Sequence of chain 1.C:
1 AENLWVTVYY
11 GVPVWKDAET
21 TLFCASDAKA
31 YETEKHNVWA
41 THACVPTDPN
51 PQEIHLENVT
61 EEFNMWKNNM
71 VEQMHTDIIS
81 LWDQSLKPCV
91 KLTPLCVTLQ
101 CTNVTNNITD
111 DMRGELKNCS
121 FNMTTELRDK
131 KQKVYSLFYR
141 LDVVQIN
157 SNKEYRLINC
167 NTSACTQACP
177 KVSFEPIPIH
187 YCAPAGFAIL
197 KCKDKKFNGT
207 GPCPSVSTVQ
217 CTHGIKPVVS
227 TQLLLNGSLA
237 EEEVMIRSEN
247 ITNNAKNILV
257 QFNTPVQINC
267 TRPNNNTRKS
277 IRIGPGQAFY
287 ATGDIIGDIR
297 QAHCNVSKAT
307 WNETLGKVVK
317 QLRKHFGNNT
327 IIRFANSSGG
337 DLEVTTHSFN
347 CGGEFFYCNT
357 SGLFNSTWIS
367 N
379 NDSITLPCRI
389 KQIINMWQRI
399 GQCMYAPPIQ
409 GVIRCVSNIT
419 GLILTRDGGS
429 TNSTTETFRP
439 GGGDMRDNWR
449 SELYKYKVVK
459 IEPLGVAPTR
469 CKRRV

A protein and the small-molecule ligand that binds it are described below.
Small molecule (SMILES): CC(=O)N[C@H]1[C@H](O[C@H]2[C@H](O)[C@@H](NC(C)=O)CO[C@@H]2CO)O[C@H](CO)[C@@H](O[C@@H]2O[C@H](CO)[C@@H](O)[C@H](O)[C@@H]2O)[C@@H]1O

Binding-site contacts:
Ligand atom C5 contacts residue ASN122 of chain 1.C at 3.6 Å.
Ligand atom C8 contacts residue PHE121 of chain 1.C at 3.9 Å (hydrophobic).
Ligand atom C2 contacts residue ASN122 of chain 1.C at 2.4 Å.
Ligand atom C8 contacts residue SER120 of chain 1.C at 3.7 Å.
Ligand atom C8 contacts residue GLN100 of chain 1.C at 3.9 Å.
Ligand atom O5 contacts residue ASN122 of chain 1.C at 2.4 Å (h-bond).
Ligand atom C3 contacts residue ASN122 of chain 1.C at 3.8 Å.
Ligand atom C1 contacts residue ASN122 of chain 1.C at 1.4 Å.
Ligand atom O7 contacts residue ASN122 of chain 1.C at 3.6 Å (h-bond).
Ligand atom N2 contacts residue ASN122 of chain 1.C at 2.9 Å (h-bond).
Ligand atom C4 contacts residue ASN122 of chain 1.C at 4.2 Å.
Ligand atom O7 contacts residue LYS133 of chain 1.C at 3.7 Å.
Ligand atom C7 contacts residue ASN122 of chain 1.C at 3.4 Å.